Binding-site contacts:
Ligand atom C5 contacts residue GLY345 of chain 1.B at 3.9 Å.
Ligand atom C8 contacts residue GLU379 of chain 1.B at 3.8 Å.
Ligand atom O4 contacts residue GLY345 of chain 1.B at 3.6 Å.
Ligand atom N2 contacts residue ASN380 of chain 1.B at 3.0 Å (h-bond).
Ligand atom O6 contacts residue GLY345 of chain 1.B at 3.5 Å (h-bond).
Ligand atom C4 contacts residue GLY345 of chain 1.B at 4.4 Å.
Ligand atom O7 contacts residue GLU379 of chain 1.B at 3.3 Å.
Ligand atom C3 contacts residue ASN380 of chain 1.B at 3.8 Å.
Ligand atom C4 contacts residue ASN380 of chain 1.B at 4.2 Å.
Ligand atom O4 contacts residue LYS346 of chain 1.B at 4.0 Å.
Ligand atom O3 contacts residue LYS346 of chain 1.B at 3.4 Å (salt-bridge).
Ligand atom O5 contacts residue ASN380 of chain 1.B at 2.4 Å (h-bond).
Ligand atom C2 contacts residue ASN380 of chain 1.B at 2.5 Å.
Ligand atom C6 contacts residue GLY345 of chain 1.B at 3.3 Å.
Ligand atom O6 contacts residue LYS346 of chain 1.B at 4.4 Å.
Ligand atom C5 contacts residue ASN380 of chain 1.B at 3.7 Å.
Ligand atom C4 contacts residue LYS346 of chain 1.B at 4.5 Å.
Ligand atom C1 contacts residue ASN380 of chain 1.B at 1.4 Å.
Ligand atom O6 contacts residue ASP347 of chain 1.B at 3.9 Å.
Ligand atom C3 contacts residue LYS346 of chain 1.B at 3.6 Å.
Ligand atom C7 contacts residue ASN380 of chain 1.B at 3.2 Å.
Ligand atom C8 contacts residue ASN380 of chain 1.B at 4.0 Å.
Ligand atom C7 contacts residue GLU379 of chain 1.B at 4.0 Å.
Ligand atom O7 contacts residue ASN380 of chain 1.B at 3.1 Å (h-bond).

This protein binds this small molecule.
Small molecule (SMILES): CC(=O)N[C@@H]1[C@@H](O)[C@H](O)[C@@H](CO)O[C@H]1O

Sequence of chain 1.B:
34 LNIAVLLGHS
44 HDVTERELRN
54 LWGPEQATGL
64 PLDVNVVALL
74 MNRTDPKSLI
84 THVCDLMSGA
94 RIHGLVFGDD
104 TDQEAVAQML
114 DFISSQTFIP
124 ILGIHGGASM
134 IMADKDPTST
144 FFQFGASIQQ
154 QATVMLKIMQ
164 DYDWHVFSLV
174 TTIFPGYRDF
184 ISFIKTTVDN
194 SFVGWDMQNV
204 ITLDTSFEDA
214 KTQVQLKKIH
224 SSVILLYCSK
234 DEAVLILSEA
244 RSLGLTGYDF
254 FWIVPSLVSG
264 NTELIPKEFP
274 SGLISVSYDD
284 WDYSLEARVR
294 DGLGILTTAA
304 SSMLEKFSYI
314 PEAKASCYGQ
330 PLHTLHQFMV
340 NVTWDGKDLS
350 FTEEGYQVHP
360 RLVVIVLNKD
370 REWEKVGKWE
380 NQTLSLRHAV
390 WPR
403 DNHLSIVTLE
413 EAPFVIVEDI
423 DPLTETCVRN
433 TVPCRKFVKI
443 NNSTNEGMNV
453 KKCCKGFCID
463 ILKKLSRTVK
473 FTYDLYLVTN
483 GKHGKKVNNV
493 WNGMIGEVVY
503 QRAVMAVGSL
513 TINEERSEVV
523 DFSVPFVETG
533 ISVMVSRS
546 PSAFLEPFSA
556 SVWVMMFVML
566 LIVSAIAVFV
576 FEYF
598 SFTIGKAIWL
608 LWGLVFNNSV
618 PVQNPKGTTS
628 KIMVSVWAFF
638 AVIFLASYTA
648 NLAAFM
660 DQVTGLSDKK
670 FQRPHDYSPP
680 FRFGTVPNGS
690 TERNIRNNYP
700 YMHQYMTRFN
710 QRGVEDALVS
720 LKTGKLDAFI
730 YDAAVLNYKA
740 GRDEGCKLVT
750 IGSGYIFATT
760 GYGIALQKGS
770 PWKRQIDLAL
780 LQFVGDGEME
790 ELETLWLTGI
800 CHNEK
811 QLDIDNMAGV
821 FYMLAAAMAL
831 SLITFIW